Sequence of chain 3.A:
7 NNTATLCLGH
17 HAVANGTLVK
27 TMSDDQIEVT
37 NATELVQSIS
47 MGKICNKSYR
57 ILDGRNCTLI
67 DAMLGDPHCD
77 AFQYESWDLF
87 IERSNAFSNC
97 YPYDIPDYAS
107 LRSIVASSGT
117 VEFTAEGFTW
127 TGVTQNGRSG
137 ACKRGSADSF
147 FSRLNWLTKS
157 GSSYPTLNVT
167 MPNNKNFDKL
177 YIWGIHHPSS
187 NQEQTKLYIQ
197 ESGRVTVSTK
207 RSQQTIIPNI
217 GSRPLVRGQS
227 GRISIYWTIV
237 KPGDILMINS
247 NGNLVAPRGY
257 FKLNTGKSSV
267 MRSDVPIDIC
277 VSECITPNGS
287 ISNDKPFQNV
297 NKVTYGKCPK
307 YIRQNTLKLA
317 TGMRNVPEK

A protein and the small-molecule ligand that binds it are described below.
Small molecule (SMILES): CC(=O)N[C@H]1[C@H](O[C@H]2[C@H](O)[C@@H](NC(C)=O)CO[C@@H]2CO)O[C@H](CO)[C@@H](OC2O[C@H](CO[C@H]3O[C@H](CO)[C@@H](O)[C@H](O)[C@@H]3O)[C@@H](O)[C@H](O)[C@@H]2O)[C@@H]1O

Sequence of chain 1.A:
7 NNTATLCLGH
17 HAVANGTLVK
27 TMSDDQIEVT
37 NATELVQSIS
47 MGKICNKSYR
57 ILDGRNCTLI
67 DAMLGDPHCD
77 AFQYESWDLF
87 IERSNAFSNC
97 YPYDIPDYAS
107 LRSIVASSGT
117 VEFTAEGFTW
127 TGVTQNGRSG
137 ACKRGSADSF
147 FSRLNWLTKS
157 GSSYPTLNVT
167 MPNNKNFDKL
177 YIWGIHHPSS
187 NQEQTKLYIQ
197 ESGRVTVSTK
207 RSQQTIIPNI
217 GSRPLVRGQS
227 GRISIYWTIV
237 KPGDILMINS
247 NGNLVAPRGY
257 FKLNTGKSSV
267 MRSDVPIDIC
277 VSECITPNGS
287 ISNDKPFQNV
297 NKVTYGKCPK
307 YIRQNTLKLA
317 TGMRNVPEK

Binding-site contacts:
Ligand atom C5 contacts residue MET243 of chain 3.A at 4.0 Å (hydrophobic).
Ligand atom C3 contacts residue SER218 of chain 1.A at 4.4 Å.
Ligand atom C2 contacts residue SER218 of chain 1.A at 4.3 Å.
Ligand atom C7 contacts residue ASN164 of chain 3.A at 3.2 Å.
Ligand atom C6 contacts residue MET243 of chain 3.A at 4.5 Å (hydrophobic).
Ligand atom C8 contacts residue LEU221 of chain 1.A at 4.3 Å (hydrophobic).
Ligand atom C5 contacts residue ASN164 of chain 3.A at 3.6 Å.
Ligand atom C4 contacts residue ASN164 of chain 3.A at 4.3 Å.
Ligand atom O7 contacts residue ASN164 of chain 3.A at 4.1 Å.
Ligand atom C7 contacts residue LEU221 of chain 1.A at 3.9 Å (hydrophobic).
Ligand atom C8 contacts residue MET243 of chain 3.A at 4.1 Å (hydrophobic).
Ligand atom N2 contacts residue SER218 of chain 1.A at 3.3 Å (h-bond).
Ligand atom O7 contacts residue MET243 of chain 3.A at 3.9 Å.
Ligand atom O7 contacts residue SER218 of chain 1.A at 3.8 Å.
Ligand atom C7 contacts residue MET243 of chain 3.A at 4.3 Å (hydrophobic).
Ligand atom C8 contacts residue ASN164 of chain 3.A at 3.5 Å.
Ligand atom O7 contacts residue ARG219 of chain 1.A at 4.3 Å.
Ligand atom O5 contacts residue LEU221 of chain 1.A at 4.0 Å.
Ligand atom C2 contacts residue ASN164 of chain 3.A at 2.5 Å.
Ligand atom O5 contacts residue ASN164 of chain 3.A at 2.3 Å (h-bond).
Ligand atom O7 contacts residue PRO220 of chain 1.A at 3.6 Å.
Ligand atom C5 contacts residue LEU221 of chain 1.A at 4.3 Å (hydrophobic).
Ligand atom C7 contacts residue PRO220 of chain 1.A at 4.4 Å (hydrophobic).
Ligand atom N2 contacts residue ASN164 of chain 3.A at 2.8 Å (h-bond).
Ligand atom O3 contacts residue LEU221 of chain 1.A at 4.1 Å.
Ligand atom C8 contacts residue PRO220 of chain 1.A at 4.2 Å (hydrophobic).
Ligand atom C8 contacts residue ILE241 of chain 3.A at 3.7 Å (hydrophobic).
Ligand atom C7 contacts residue SER218 of chain 1.A at 4.0 Å.
Ligand atom C5 contacts residue THR166 of chain 3.A at 4.2 Å.
Ligand atom C1 contacts residue ASN164 of chain 3.A at 1.4 Å.
Ligand atom C6 contacts residue THR166 of chain 3.A at 3.5 Å.
Ligand atom C3 contacts residue ASN164 of chain 3.A at 3.8 Å.
Ligand atom O7 contacts residue LEU221 of chain 1.A at 3.1 Å (h-bond).